The small molecule below binds the protein below.
Small molecule (SMILES): O=C(O)c1ncccc1CP(=O)(O)O

Binding-site contacts:
Ligand atom OC1 contacts residue SER403 of chain 1.G at 3.0 Å (h-bond).
Ligand atom OC1 contacts residue ARG423 of chain 1.G at 3.3 Å (salt-bridge).
Ligand atom OC2 contacts residue ASP397 of chain 1.G at 3.4 Å (salt-bridge).
Ligand atom C3 contacts residue PRO387 of chain 1.G at 3.7 Å (hydrophobic).
Ligand atom C2 contacts residue SER388 of chain 1.G at 4.2 Å.
Ligand atom C contacts residue SER403 of chain 1.G at 3.5 Å.
Ligand atom CA contacts residue GLU107 of chain 1.E at 3.4 Å.
Ligand atom OC2 contacts residue PRO387 of chain 1.G at 3.6 Å.
Ligand atom P1 contacts residue TYR163 of chain 1.G at 4.2 Å.
Ligand atom C4 contacts residue TYR108 of chain 1.E at 3.9 Å (hydrophobic).
Ligand atom C2 contacts residue ARG423 of chain 1.G at 4.0 Å.
Ligand atom N1 contacts residue SER388 of chain 1.G at 4.1 Å.
Ligand atom C2 contacts residue TYR163 of chain 1.G at 4.0 Å (hydrophobic).
Ligand atom C5 contacts residue PLP1 of chain 1.Y at 3.8 Å.
Ligand atom C5 contacts residue TYR163 of chain 1.G at 3.2 Å (hydrophobic).
Ligand atom O2 contacts residue MET402 of chain 1.G at 3.4 Å (h-bond).
Ligand atom C2 contacts residue PRO387 of chain 1.G at 4.0 Å (hydrophobic).
Ligand atom O3 contacts residue TYR163 of chain 1.G at 3.1 Å (h-bond).
Ligand atom O2 contacts residue SER403 of chain 1.G at 3.2 Å.
Ligand atom O3 contacts residue LYS165 of chain 1.G at 4.1 Å.
Ligand atom N1 contacts residue ARG423 of chain 1.G at 3.5 Å (salt-bridge).
Ligand atom P1 contacts residue TYR111 of chain 1.E at 3.8 Å.
Ligand atom C5 contacts residue TYR108 of chain 1.E at 3.8 Å (hydrophobic).
Ligand atom P1 contacts residue GLU107 of chain 1.E at 3.6 Å.
Ligand atom OC2 contacts residue SER403 of chain 1.G at 3.5 Å (h-bond).
Ligand atom O2 contacts residue GLU107 of chain 1.E at 3.5 Å (salt-bridge).
Ligand atom C contacts residue PRO387 of chain 1.G at 4.2 Å (hydrophobic).
Ligand atom C3 contacts residue TYR163 of chain 1.G at 3.5 Å (hydrophobic).
Ligand atom CA contacts residue PRO387 of chain 1.G at 3.5 Å (hydrophobic).
Ligand atom O3 contacts residue TYR111 of chain 1.E at 4.0 Å.
Ligand atom C5 contacts residue LYS261 of chain 1.G at 3.8 Å.
Ligand atom C6 contacts residue LYS261 of chain 1.G at 3.5 Å.
Ligand atom C contacts residue ARG423 of chain 1.G at 3.4 Å.
Ligand atom N1 contacts residue TYR163 of chain 1.G at 4.0 Å.
Ligand atom O1 contacts residue TYR111 of chain 1.E at 2.5 Å (h-bond).
Ligand atom C6 contacts residue TYR163 of chain 1.G at 3.7 Å (hydrophobic).
Ligand atom C4 contacts residue TYR163 of chain 1.G at 3.1 Å (hydrophobic).
Ligand atom C6 contacts residue PLP1 of chain 1.Y at 3.8 Å.
Ligand atom OC2 contacts residue ARG423 of chain 1.G at 3.6 Å.
Ligand atom O1 contacts residue GLU107 of chain 1.E at 3.5 Å (salt-bridge).

Sequence of chain 1.G:
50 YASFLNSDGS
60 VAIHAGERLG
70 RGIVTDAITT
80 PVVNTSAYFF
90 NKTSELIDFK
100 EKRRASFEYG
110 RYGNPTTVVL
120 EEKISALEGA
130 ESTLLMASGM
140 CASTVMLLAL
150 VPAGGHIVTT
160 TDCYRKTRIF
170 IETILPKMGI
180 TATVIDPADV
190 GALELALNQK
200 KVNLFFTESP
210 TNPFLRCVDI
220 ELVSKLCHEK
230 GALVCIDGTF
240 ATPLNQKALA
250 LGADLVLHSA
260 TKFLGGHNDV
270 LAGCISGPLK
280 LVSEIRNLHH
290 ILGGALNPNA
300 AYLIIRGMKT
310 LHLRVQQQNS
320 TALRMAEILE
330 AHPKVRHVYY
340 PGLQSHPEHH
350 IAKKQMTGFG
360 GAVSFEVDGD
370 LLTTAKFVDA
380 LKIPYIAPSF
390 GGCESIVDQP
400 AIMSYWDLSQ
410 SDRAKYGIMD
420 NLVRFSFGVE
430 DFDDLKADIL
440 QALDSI

Sequence of chain 1.E:
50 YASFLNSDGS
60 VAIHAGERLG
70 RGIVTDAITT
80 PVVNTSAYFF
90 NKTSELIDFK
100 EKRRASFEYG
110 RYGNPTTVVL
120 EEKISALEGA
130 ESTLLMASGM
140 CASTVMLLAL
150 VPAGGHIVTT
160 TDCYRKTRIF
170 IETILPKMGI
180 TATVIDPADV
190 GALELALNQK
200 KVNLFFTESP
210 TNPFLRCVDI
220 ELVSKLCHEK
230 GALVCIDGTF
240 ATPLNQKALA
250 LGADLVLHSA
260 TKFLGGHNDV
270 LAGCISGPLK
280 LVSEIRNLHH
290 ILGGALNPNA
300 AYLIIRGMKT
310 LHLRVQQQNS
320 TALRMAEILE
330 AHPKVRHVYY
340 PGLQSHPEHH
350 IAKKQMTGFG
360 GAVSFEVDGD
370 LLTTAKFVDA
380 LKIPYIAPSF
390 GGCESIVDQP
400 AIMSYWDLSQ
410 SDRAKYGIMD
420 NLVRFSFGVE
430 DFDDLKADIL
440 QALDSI